A small-molecule ligand and the protein it binds are described below.
Small molecule (SMILES): CC(=O)N[C@@H]1[C@@H](O)[C@H](O)[C@@H](CO)O[C@H]1O

Binding-site contacts:
Ligand atom N2 contacts residue ASN214 of chain 1.B at 2.8 Å (h-bond).
Ligand atom O5 contacts residue ASN214 of chain 1.B at 2.5 Å (h-bond).
Ligand atom C4 contacts residue ASN214 of chain 1.B at 4.3 Å.
Ligand atom O6 contacts residue ASN214 of chain 1.B at 4.2 Å.
Ligand atom C3 contacts residue ASN214 of chain 1.B at 3.8 Å.
Ligand atom C5 contacts residue ASN214 of chain 1.B at 3.8 Å.
Ligand atom O5 contacts residue ALA192 of chain 1.B at 4.4 Å.
Ligand atom O7 contacts residue ASN214 of chain 1.B at 3.2 Å (h-bond).
Ligand atom C2 contacts residue ASN214 of chain 1.B at 2.5 Å.
Ligand atom C8 contacts residue ASN214 of chain 1.B at 4.3 Å.
Ligand atom O7 contacts residue HIS190 of chain 1.B at 3.6 Å.
Ligand atom C1 contacts residue ASN214 of chain 1.B at 1.5 Å.
Ligand atom C6 contacts residue ASN214 of chain 1.B at 4.5 Å.
Ligand atom C6 contacts residue ALA192 of chain 1.B at 4.3 Å (hydrophobic).
Ligand atom C7 contacts residue ASN214 of chain 1.B at 3.1 Å.

Sequence of chain 1.B:
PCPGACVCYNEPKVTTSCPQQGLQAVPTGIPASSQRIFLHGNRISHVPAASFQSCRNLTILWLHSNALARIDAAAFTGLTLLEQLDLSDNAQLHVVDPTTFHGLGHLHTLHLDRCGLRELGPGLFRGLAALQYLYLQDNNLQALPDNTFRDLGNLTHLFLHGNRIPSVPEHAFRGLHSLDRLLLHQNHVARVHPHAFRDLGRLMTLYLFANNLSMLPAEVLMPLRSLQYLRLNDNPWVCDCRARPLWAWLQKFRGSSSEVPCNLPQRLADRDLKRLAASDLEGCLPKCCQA